Sequence of chain 1.B:
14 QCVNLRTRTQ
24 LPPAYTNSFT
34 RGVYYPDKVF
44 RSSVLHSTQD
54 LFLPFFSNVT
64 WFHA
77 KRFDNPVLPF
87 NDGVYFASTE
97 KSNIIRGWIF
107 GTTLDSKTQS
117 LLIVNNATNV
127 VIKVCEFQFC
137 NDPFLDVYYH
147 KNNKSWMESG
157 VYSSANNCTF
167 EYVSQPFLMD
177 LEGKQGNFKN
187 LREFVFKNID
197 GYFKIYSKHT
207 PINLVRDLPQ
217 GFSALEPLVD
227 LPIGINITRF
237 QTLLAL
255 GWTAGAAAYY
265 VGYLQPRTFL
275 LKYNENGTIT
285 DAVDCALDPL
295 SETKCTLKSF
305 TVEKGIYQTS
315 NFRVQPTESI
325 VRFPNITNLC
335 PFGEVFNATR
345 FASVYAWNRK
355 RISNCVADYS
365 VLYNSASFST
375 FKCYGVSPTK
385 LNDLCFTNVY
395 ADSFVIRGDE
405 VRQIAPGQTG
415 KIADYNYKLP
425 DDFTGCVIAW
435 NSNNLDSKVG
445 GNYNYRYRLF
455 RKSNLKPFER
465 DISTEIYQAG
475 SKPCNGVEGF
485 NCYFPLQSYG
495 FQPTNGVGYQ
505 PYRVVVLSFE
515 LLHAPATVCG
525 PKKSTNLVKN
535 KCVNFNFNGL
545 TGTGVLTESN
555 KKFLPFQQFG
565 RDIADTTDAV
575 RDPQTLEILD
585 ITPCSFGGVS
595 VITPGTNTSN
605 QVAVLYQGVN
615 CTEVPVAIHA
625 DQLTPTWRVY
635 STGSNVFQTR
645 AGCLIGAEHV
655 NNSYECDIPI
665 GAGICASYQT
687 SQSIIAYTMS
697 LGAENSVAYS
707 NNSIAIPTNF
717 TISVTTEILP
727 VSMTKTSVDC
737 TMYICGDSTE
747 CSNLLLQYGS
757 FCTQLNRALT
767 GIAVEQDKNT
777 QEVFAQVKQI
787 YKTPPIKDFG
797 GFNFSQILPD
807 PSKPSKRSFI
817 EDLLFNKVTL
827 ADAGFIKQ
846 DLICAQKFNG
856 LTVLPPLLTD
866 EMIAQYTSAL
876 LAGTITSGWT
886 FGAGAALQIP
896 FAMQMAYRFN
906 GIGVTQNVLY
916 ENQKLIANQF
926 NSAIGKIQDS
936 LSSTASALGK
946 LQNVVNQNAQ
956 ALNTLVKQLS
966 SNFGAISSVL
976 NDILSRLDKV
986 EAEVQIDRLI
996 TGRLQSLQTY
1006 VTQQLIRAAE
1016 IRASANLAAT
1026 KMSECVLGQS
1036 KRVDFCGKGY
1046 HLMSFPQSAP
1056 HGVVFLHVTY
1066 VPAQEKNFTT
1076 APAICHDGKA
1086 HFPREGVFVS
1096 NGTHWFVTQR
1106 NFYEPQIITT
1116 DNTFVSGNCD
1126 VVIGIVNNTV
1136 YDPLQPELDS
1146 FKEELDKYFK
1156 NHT

Binding-site contacts:
Ligand atom C5 contacts residue ASN1072 of chain 1.A at 3.7 Å.
Ligand atom O7 contacts residue ALA704 of chain 1.A at 4.2 Å.
Ligand atom O5 contacts residue ASN1072 of chain 1.A at 2.3 Å (h-bond).
Ligand atom O7 contacts residue ASN1072 of chain 1.A at 4.4 Å.
Ligand atom C3 contacts residue ALA704 of chain 1.A at 4.3 Å (hydrophobic).
Ligand atom N2 contacts residue ASN1072 of chain 1.A at 3.0 Å (h-bond).
Ligand atom O4 contacts residue ALA704 of chain 1.A at 4.2 Å.
Ligand atom C4 contacts residue ALA704 of chain 1.A at 4.4 Å (hydrophobic).
Ligand atom C1 contacts residue GLN893 of chain 1.B at 4.5 Å.
Ligand atom C2 contacts residue ASN1072 of chain 1.A at 2.5 Å.
Ligand atom C1 contacts residue ASN1072 of chain 1.A at 1.4 Å.
Ligand atom C5 contacts residue ALA704 of chain 1.A at 3.9 Å (hydrophobic).
Ligand atom C8 contacts residue GLU1070 of chain 1.A at 3.4 Å.
Ligand atom C3 contacts residue ASN1072 of chain 1.A at 3.8 Å.
Ligand atom C7 contacts residue ASN1072 of chain 1.A at 3.9 Å.
Ligand atom C4 contacts residue ASN1072 of chain 1.A at 4.2 Å.
Ligand atom C8 contacts residue ASN1072 of chain 1.A at 4.3 Å.

This protein binds this small molecule.
Small molecule (SMILES): CC(=O)N[C@H]1[C@H](O[C@H]2[C@H](O)[C@@H](NC(C)=O)CO[C@@H]2CO[C@@H]2O[C@@H](C)[C@@H](O)[C@@H](O)[C@@H]2O)O[C@H](CO)[C@@H](O)[C@@H]1O

Sequence of chain 1.A:
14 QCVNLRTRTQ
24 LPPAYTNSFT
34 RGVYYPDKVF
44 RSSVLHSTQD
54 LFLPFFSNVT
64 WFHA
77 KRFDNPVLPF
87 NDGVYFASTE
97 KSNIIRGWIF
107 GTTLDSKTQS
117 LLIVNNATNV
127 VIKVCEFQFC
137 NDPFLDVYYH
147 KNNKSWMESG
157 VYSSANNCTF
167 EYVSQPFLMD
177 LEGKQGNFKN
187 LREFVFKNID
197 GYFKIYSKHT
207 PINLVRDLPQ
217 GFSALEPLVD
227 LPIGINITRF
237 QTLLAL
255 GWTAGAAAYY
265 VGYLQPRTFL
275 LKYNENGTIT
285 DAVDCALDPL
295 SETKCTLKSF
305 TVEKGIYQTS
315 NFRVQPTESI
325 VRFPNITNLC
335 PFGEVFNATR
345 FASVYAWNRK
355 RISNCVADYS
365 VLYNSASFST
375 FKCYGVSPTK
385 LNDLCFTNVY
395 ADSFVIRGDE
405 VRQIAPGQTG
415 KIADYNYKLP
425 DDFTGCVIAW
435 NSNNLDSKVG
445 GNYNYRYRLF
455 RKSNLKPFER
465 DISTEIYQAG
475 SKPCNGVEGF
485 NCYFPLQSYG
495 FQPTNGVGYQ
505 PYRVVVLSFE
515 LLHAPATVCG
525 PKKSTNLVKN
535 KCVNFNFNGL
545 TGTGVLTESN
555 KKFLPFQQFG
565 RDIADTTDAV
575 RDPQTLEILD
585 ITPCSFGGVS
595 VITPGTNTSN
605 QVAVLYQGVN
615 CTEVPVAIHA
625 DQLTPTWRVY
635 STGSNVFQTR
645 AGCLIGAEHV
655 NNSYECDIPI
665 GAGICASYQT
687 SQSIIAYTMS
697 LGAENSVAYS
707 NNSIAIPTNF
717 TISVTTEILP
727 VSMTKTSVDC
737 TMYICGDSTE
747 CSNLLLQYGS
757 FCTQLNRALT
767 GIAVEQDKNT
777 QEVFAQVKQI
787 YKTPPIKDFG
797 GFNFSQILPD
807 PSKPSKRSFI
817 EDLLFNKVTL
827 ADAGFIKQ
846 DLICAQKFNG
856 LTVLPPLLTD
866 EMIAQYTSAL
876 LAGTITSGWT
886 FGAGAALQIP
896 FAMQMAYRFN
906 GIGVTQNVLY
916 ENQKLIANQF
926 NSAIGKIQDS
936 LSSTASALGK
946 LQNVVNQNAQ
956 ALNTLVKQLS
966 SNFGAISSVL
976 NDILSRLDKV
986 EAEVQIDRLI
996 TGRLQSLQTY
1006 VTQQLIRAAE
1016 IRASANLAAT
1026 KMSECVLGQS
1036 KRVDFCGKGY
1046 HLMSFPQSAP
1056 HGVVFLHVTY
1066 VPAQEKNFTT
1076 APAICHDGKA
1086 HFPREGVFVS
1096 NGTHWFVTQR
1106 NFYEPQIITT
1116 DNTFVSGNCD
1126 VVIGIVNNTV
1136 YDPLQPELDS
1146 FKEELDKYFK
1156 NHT